Sequence of chain 1.B:
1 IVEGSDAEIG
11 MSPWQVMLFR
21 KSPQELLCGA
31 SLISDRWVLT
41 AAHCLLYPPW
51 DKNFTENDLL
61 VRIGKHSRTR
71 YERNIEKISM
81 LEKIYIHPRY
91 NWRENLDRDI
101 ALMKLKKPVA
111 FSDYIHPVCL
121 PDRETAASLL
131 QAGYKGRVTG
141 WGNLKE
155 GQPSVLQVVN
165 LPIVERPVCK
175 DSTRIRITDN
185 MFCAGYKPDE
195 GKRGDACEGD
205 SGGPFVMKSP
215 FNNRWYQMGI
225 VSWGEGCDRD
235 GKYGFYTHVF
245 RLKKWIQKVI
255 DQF

Binding-site contacts:
Ligand atom C10 contacts residue TYR47 of chain 1.B at 3.4 Å (hydrophobic).
Ligand atom O4 contacts residue GLY228 of chain 1.B at 3.1 Å (h-bond).
Ligand atom O3 contacts residue GLU202 of chain 1.B at 3.7 Å.
Ligand atom N3 contacts residue ASP199 of chain 1.B at 2.5 Å (salt-bridge).
Ligand atom C20 contacts residue TRP227 of chain 1.B at 3.6 Å (hydrophobic).
Ligand atom N4 contacts residue ASP199 of chain 1.B at 2.7 Å (salt-bridge).
Ligand atom O4 contacts residue TRP227 of chain 1.B at 3.2 Å.
Ligand atom O2 contacts residue SER205 of chain 1.B at 2.4 Å (h-bond).
Ligand atom C20 contacts residue ILE179 of chain 1.B at 3.5 Å (hydrophobic).
Ligand atom N6 contacts residue GLY228 of chain 1.B at 2.9 Å (h-bond).
Ligand atom C18 contacts residue GLU94 of chain 1.B at 3.4 Å.
Ligand atom O1 contacts residue HIS43 of chain 1.B at 2.6 Å (h-bond).
Ligand atom C6 contacts residue GLY230 of chain 1.B at 3.6 Å.
Ligand atom N2 contacts residue GLY228 of chain 1.B at 3.6 Å.
Ligand atom B2 contacts residue SER205 of chain 1.B at 1.6 Å.
Ligand atom C6 contacts residue GLY228 of chain 1.B at 3.7 Å.
Ligand atom N4 contacts residue GLY238 of chain 1.B at 3.4 Å.
Ligand atom C6 contacts residue ALA200 of chain 1.B at 3.3 Å (hydrophobic).
Ligand atom N3 contacts residue ALA200 of chain 1.B at 3.2 Å (h-bond).
Ligand atom C19 contacts residue ILE179 of chain 1.B at 3.6 Å (hydrophobic).
Ligand atom N1 contacts residue SER205 of chain 1.B at 3.0 Å (h-bond).
Ligand atom O2 contacts residue GLU202 of chain 1.B at 3.5 Å.
Ligand atom C5 contacts residue TRP227 of chain 1.B at 3.7 Å (hydrophobic).
Ligand atom N1 contacts residue SER226 of chain 1.B at 3.2 Å (h-bond).
Ligand atom C15 contacts residue GLY228 of chain 1.B at 3.7 Å.
Ligand atom C11 contacts residue TYR47 of chain 1.B at 3.8 Å (hydrophobic).
Ligand atom B2 contacts residue HIS43 of chain 1.B at 3.2 Å.
Ligand atom C3 contacts residue SER205 of chain 1.B at 2.9 Å.
Ligand atom N4 contacts residue ALA200 of chain 1.B at 3.5 Å (h-bond).
Ligand atom C10 contacts residue TRP50 of chain 1.B at 3.6 Å (hydrophobic).
Ligand atom O1 contacts residue SER205 of chain 1.B at 2.3 Å (h-bond).
Ligand atom O2 contacts residue GLY203 of chain 1.B at 3.0 Å (h-bond).
Ligand atom N3 contacts residue GLY230 of chain 1.B at 2.7 Å (h-bond).
Ligand atom C16 contacts residue GLY228 of chain 1.B at 3.5 Å.
Ligand atom C1 contacts residue SER205 of chain 1.B at 2.5 Å.
Ligand atom N3 contacts residue CYS231 of chain 1.B at 3.7 Å.
Ligand atom N1 contacts residue HIS43 of chain 1.B at 3.2 Å (h-bond).
Ligand atom C16 contacts residue GLY230 of chain 1.B at 3.3 Å.
Ligand atom C9 contacts residue HIS43 of chain 1.B at 3.6 Å.
Ligand atom C6 contacts residue ASP199 of chain 1.B at 3.4 Å.

A protein and the small-molecule ligand that binds it are described below.
Small molecule (SMILES): [H]/N=C(/N)NCCC[C@H](NC(=O)[C@@H]1CCCN1C(=O)[C@@H](Cc1ccccc1)NC(C)=O)B(O)O